Binding-site contacts:
Ligand atom OG contacts residue FMT1 of chain 1.BA at 3.9 Å.
Ligand atom CA contacts residue ASN232 of chain 1.O at 3.8 Å.
Ligand atom P contacts residue FMT1 of chain 1.BA at 3.8 Å.
Ligand atom N contacts residue LEU235 of chain 1.O at 3.2 Å.
Ligand atom N contacts residue ASN181 of chain 1.O at 2.7 Å (h-bond).
Ligand atom O2P contacts residue FMT1 of chain 1.BA at 2.6 Å (h-bond).
Ligand atom O contacts residue VAL184 of chain 1.O at 3.3 Å.
Ligand atom CA contacts residue ASN181 of chain 1.O at 3.7 Å.
Ligand atom N contacts residue ASN232 of chain 1.O at 3.2 Å (h-bond).
Ligand atom O3P contacts residue TYR136 of chain 1.O at 3.7 Å.
Ligand atom O1P contacts residue ASN181 of chain 1.O at 3.8 Å.
Ligand atom P contacts residue TYR136 of chain 1.O at 3.8 Å.
Ligand atom CA contacts residue LYS55 of chain 1.O at 3.5 Å.
Ligand atom CB contacts residue LYS128 of chain 1.O at 3.9 Å.
Ligand atom C contacts residue LYS55 of chain 1.O at 3.6 Å.
Ligand atom CB contacts residue ASN181 of chain 1.O at 3.5 Å.
Ligand atom O2P contacts residue ARG135 of chain 1.O at 2.8 Å (salt-bridge).
Ligand atom O contacts residue LEU180 of chain 1.O at 3.8 Å.
Ligand atom CD2 contacts residue ASN232 of chain 1.O at 3.5 Å.
Ligand atom O contacts residue ASN232 of chain 1.O at 3.0 Å (h-bond).
Ligand atom O contacts residue LEU228 of chain 1.O at 3.9 Å.
Ligand atom O1P contacts residue ARG135 of chain 1.O at 2.9 Å (salt-bridge).
Ligand atom CB contacts residue FMT1 of chain 1.BA at 3.8 Å.
Ligand atom CD1 contacts residue TYR187 of chain 1.O at 3.6 Å (hydrophobic).
Ligand atom O1P contacts residue TYR136 of chain 1.O at 2.7 Å (h-bond).
Ligand atom CB contacts residue LEU228 of chain 1.O at 3.8 Å (hydrophobic).
Ligand atom CB contacts residue LYS55 of chain 1.O at 3.8 Å.
Ligand atom P contacts residue ARG62 of chain 1.O at 3.8 Å.
Ligand atom CA contacts residue LEU180 of chain 1.O at 3.8 Å (hydrophobic).
Ligand atom CD2 contacts residue TRP236 of chain 1.O at 3.4 Å (hydrophobic).
Ligand atom O3P contacts residue ARG62 of chain 1.O at 2.7 Å (salt-bridge).
Ligand atom O2P contacts residue ARG62 of chain 1.O at 3.0 Å (salt-bridge).
Ligand atom CB contacts residue ASN181 of chain 1.O at 3.2 Å.
Ligand atom C contacts residue LEU180 of chain 1.O at 3.5 Å (hydrophobic).
Ligand atom C contacts residue ASN181 of chain 1.O at 3.6 Å.
Ligand atom CD contacts residue ILE225 of chain 1.O at 3.5 Å (hydrophobic).
Ligand atom N contacts residue LEU180 of chain 1.O at 3.5 Å.
Ligand atom P contacts residue ARG135 of chain 1.O at 3.8 Å.
Ligand atom CD1 contacts residue GLU188 of chain 1.O at 3.3 Å.
Ligand atom CA contacts residue ASN181 of chain 1.O at 3.5 Å.

Sequence of chain 1.O:
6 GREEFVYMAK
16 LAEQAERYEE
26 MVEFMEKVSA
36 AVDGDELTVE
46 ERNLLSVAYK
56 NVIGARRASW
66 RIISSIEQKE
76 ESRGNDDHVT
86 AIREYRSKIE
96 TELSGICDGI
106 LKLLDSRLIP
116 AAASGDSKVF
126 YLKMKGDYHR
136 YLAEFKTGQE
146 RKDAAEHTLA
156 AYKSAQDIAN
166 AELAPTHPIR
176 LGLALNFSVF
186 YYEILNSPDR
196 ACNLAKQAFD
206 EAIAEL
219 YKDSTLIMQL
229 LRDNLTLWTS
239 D

This protein binds this small molecule.
Small molecule (SMILES): CC(C)C[C@H](NC(=O)[C@@H](N)CCC(=O)O)C(=O)N[C@@H](Cc1ccccc1)C(=O)N[C@@H](COP(=O)(O)O)C(=O)N[C@@H](C)C(=O)N1CCC[C@H]1C=O